This protein binds this small molecule.
Small molecule (SMILES): CC(=O)N[C@@H]1[C@@H](O)[C@H](O)[C@@H](CO)O[C@H]1O

Binding-site contacts:
Ligand atom O7 contacts residue ASN234 of chain 1.B at 2.3 Å (h-bond).
Ligand atom O7 contacts residue THR108 of chain 1.B at 4.0 Å.
Ligand atom C1 contacts residue THR236 of chain 1.B at 3.7 Å.
Ligand atom O5 contacts residue THR236 of chain 1.B at 4.0 Å.
Ligand atom O7 contacts residue THR236 of chain 1.B at 4.3 Å.
Ligand atom C7 contacts residue ASN234 of chain 1.B at 3.0 Å.
Ligand atom C8 contacts residue ASN234 of chain 1.B at 3.1 Å.
Ligand atom N2 contacts residue ASN234 of chain 1.B at 4.3 Å.

Sequence of chain 1.B:
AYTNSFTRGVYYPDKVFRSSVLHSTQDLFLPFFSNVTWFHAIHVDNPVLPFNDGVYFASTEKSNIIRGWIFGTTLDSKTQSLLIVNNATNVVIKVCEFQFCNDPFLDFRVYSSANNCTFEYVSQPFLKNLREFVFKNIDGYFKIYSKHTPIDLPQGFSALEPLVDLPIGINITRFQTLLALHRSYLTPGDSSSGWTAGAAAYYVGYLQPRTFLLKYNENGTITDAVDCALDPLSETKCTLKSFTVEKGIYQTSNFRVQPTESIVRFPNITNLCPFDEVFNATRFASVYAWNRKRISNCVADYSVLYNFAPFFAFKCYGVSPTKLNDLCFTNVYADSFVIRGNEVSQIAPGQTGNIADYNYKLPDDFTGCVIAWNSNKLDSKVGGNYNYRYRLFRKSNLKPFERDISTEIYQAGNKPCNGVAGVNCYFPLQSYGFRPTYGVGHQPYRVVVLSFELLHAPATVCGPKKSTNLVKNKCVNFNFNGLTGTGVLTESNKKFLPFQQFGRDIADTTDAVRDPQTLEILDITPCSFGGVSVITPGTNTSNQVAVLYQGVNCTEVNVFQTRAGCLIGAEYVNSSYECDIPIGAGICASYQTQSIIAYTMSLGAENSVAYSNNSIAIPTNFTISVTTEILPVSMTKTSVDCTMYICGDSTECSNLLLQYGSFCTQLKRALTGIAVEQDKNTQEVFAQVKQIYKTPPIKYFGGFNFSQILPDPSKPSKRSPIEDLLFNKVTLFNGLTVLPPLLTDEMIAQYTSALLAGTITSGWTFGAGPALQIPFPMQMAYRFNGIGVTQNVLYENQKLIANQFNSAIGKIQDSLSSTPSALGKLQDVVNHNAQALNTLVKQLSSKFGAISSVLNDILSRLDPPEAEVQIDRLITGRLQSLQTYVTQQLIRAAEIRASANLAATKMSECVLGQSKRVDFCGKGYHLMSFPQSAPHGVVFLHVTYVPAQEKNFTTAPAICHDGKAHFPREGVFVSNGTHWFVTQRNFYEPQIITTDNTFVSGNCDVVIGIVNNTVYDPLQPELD